Sequence of chain 7.C:
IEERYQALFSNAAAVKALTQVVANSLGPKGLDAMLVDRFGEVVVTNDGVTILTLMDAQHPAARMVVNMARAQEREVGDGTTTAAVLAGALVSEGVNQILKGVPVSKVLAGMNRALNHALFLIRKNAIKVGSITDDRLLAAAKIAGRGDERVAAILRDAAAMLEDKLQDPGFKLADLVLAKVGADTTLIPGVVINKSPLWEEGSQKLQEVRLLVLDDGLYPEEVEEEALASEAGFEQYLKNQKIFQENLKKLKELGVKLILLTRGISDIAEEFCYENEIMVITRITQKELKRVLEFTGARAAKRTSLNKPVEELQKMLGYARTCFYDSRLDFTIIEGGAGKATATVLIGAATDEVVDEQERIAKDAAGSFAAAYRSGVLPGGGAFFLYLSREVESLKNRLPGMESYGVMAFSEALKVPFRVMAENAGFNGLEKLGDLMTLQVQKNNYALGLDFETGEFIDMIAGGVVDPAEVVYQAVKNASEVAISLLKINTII

Binding-site contacts:
Ligand atom O2B contacts residue MG1 of chain 7.J at 2.5 Å.
Ligand atom O1A contacts residue GLY36 of chain 7.C at 3.5 Å (h-bond).
Ligand atom O5' contacts residue GLY36 of chain 7.C at 3.2 Å (h-bond).
Ligand atom O1B contacts residue THR91 of chain 7.C at 2.6 Å (h-bond).
Ligand atom O2B contacts residue ASP87 of chain 7.C at 2.7 Å (salt-bridge).
Ligand atom O2G contacts residue MG1 of chain 7.J at 1.8 Å.
Ligand atom O2' contacts residue GLY389 of chain 7.C at 3.6 Å.
Ligand atom O2B contacts residue GLY88 of chain 7.C at 3.4 Å (h-bond).
Ligand atom O1G contacts residue THR90 of chain 7.C at 3.5 Å (h-bond).
Ligand atom N3B contacts residue THR90 of chain 7.C at 2.9 Å (h-bond).
Ligand atom N7 contacts residue ILE152 of chain 7.C at 3.5 Å.
Ligand atom O1A contacts residue SER34 of chain 7.C at 3.4 Å (h-bond).
Ligand atom O1G contacts residue ARG155 of chain 7.C at 2.7 Å (salt-bridge).
Ligand atom C2 contacts residue PHE461 of chain 7.C at 3.3 Å (hydrophobic).
Ligand atom C8 contacts residue ILE152 of chain 7.C at 3.4 Å (hydrophobic).
Ligand atom O1G contacts residue GLY57 of chain 7.C at 3.3 Å (h-bond).
Ligand atom O3' contacts residue MET430 of chain 7.C at 3.0 Å.
Ligand atom C2' contacts residue ASP476 of chain 7.C at 3.3 Å.
Ligand atom O1A contacts residue ASN55 of chain 7.C at 3.5 Å (h-bond).
Ligand atom N3B contacts residue THR89 of chain 7.C at 3.2 Å (h-bond).
Ligand atom PG contacts residue ARG155 of chain 7.C at 3.5 Å.
Ligand atom N3 contacts residue GLY390 of chain 7.C at 3.5 Å.
Ligand atom N3 contacts residue PHE461 of chain 7.C at 3.5 Å.
Ligand atom O2G contacts residue ARG155 of chain 7.C at 3.2 Å (salt-bridge).
Ligand atom O1G contacts residue ASP56 of chain 7.C at 3.6 Å.
Ligand atom O1A contacts residue ARG155 of chain 7.C at 3.5 Å (salt-bridge).
Ligand atom O2G contacts residue ASP87 of chain 7.C at 2.6 Å (salt-bridge).
Ligand atom O3G contacts residue THR89 of chain 7.C at 2.2 Å (h-bond).
Ligand atom PG contacts residue MG1 of chain 7.J at 3.3 Å.
Ligand atom O2' contacts residue GLY390 of chain 7.C at 3.0 Å (h-bond).
Ligand atom O2A contacts residue MG1 of chain 7.J at 2.2 Å.
Ligand atom O2G contacts residue ASP373 of chain 7.C at 3.5 Å (salt-bridge).
Ligand atom O2' contacts residue ASP476 of chain 7.C at 2.5 Å (salt-bridge).
Ligand atom O3A contacts residue LEU35 of chain 7.C at 3.6 Å.
Ligand atom O4' contacts residue MET430 of chain 7.C at 3.6 Å.
Ligand atom PG contacts residue THR89 of chain 7.C at 3.1 Å.
Ligand atom C4' contacts residue MET430 of chain 7.C at 3.6 Å (hydrophobic).
Ligand atom O1B contacts residue GLY88 of chain 7.C at 3.3 Å.
Ligand atom PG contacts residue ASP87 of chain 7.C at 3.7 Å.
Ligand atom O4' contacts residue GLY36 of chain 7.C at 3.6 Å.

This small molecule binds to this protein.
Small molecule (SMILES): Nc1ncnc2c1ncn2[C@@H]1O[C@H](CO[P](=O)(O)O[P](=O)(O)NP(=O)(O)O)[C@@H](O)[C@H]1O